Binding-site contacts:
Ligand atom OG contacts residue GLN157 of chain 1.A at 3.7 Å.
Ligand atom O contacts residue PHE129 of chain 1.A at 3.5 Å.
Ligand atom OD2 contacts residue NAG1 of chain 1.I at 3.5 Å (h-bond).
Ligand atom CB contacts residue NAG1 of chain 1.I at 3.4 Å.
Ligand atom OG contacts residue NAG1 of chain 1.I at 1.5 Å.
Ligand atom O contacts residue NAG1 of chain 1.I at 3.6 Å (h-bond).
Ligand atom CA contacts residue NAG1 of chain 1.J at 3.7 Å.
Ligand atom OXT contacts residue ARG138 of chain 1.A at 3.4 Å.
Ligand atom O contacts residue GLN157 of chain 1.A at 3.7 Å.
Ligand atom C contacts residue NAG1 of chain 1.I at 3.6 Å.
Ligand atom C contacts residue ARG102 of chain 1.A at 3.7 Å.
Ligand atom CB contacts residue NAG1 of chain 1.I at 2.5 Å.
Ligand atom CB contacts residue ARG102 of chain 1.A at 3.7 Å.
Ligand atom CA contacts residue TYR125 of chain 1.A at 3.6 Å (hydrophobic).
Ligand atom CB contacts residue TYR112 of chain 1.A at 3.6 Å (hydrophobic).
Ligand atom CB contacts residue NAG1 of chain 1.J at 3.5 Å.
Ligand atom OD1 contacts residue NAG1 of chain 1.J at 3.2 Å (h-bond).
Ligand atom O contacts residue GLN157 of chain 1.A at 3.6 Å (h-bond).
Ligand atom O contacts residue NAG1 of chain 1.J at 3.6 Å.
Ligand atom O contacts residue ASN127 of chain 1.A at 3.0 Å (h-bond).
Ligand atom CB contacts residue NAG1 of chain 1.J at 2.5 Å.
Ligand atom OD1 contacts residue ARG133 of chain 1.A at 3.0 Å (salt-bridge).
Ligand atom OD2 contacts residue ARG102 of chain 1.A at 3.1 Å (salt-bridge).
Ligand atom O contacts residue TYR112 of chain 1.A at 3.6 Å.
Ligand atom CA contacts residue NAG1 of chain 1.I at 3.4 Å.
Ligand atom OD2 contacts residue ARG133 of chain 1.A at 2.7 Å (salt-bridge).
Ligand atom O contacts residue LYS135 of chain 1.A at 3.5 Å (salt-bridge).
Ligand atom CG contacts residue NAG1 of chain 1.I at 3.3 Å.
Ligand atom C contacts residue LYS135 of chain 1.A at 3.7 Å.
Ligand atom CG contacts residue NAG1 of chain 1.J at 3.4 Å.
Ligand atom O contacts residue LYS135 of chain 1.A at 2.9 Å (salt-bridge).
Ligand atom O contacts residue NAG1 of chain 1.J at 3.1 Å (h-bond).
Ligand atom N contacts residue TYR125 of chain 1.A at 2.9 Å (h-bond).
Ligand atom OXT contacts residue ASN127 of chain 1.A at 3.5 Å (h-bond).
Ligand atom OXT contacts residue LYS135 of chain 1.A at 2.9 Å (salt-bridge).
Ligand atom OD1 contacts residue NAG1 of chain 1.I at 3.5 Å.
Ligand atom OG contacts residue NAG1 of chain 1.J at 1.5 Å.
Ligand atom O contacts residue ARG102 of chain 1.A at 2.9 Å (salt-bridge).
Ligand atom CG contacts residue ARG133 of chain 1.A at 3.5 Å.
Ligand atom OD1 contacts residue TYR125 of chain 1.A at 3.3 Å (h-bond).

Sequence of chain 1.A:
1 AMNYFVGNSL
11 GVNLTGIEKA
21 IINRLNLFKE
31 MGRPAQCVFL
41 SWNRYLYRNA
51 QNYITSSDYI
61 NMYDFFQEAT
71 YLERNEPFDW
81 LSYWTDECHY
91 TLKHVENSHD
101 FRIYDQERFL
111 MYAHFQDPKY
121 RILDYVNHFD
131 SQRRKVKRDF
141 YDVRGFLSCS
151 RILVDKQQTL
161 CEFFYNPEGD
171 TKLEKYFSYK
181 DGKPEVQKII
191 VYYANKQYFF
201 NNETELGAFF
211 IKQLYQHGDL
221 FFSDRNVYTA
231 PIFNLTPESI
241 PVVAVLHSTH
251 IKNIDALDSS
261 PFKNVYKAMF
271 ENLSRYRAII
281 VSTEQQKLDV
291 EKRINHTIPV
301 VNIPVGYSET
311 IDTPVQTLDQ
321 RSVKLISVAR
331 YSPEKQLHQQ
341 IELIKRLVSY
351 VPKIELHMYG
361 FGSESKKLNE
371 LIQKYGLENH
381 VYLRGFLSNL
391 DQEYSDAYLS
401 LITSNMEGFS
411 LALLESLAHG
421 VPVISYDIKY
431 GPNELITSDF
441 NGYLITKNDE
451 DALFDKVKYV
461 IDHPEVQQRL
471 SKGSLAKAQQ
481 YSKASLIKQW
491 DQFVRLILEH

This protein binds this small molecule.
Small molecule (SMILES): N[C@@H](CO)C(=O)N[C@@H](CC(=O)O)C(=O)N[C@@H](CO)C(=O)N[C@@H](CC(=O)O)C(=O)N[C@@H](CO)C(=O)N[C@@H](CC(=O)O)C(=O)N[C@@H](CO)C(=O)N[C@@H](CC(=O)O)C(=O)O